Binding-site contacts:
Ligand atom C7 contacts residue ASN69 of chain 5.D at 3.8 Å.
Ligand atom N2 contacts residue VAL31 of chain 5.D at 4.0 Å.
Ligand atom C3 contacts residue VAL31 of chain 5.D at 3.0 Å (hydrophobic).
Ligand atom O5 contacts residue ASN69 of chain 5.D at 2.8 Å (h-bond).
Ligand atom C6 contacts residue NAG1 of chain 5.X at 4.3 Å.
Ligand atom C6 contacts residue MET33 of chain 5.D at 3.5 Å (hydrophobic).
Ligand atom O3 contacts residue NAG1 of chain 5.X at 2.6 Å (h-bond).
Ligand atom C7 contacts residue SER70 of chain 5.D at 4.4 Å.
Ligand atom C5 contacts residue MET33 of chain 5.D at 3.7 Å (hydrophobic).
Ligand atom C3 contacts residue NAG1 of chain 5.X at 3.7 Å.
Ligand atom C5 contacts residue VAL31 of chain 5.D at 4.2 Å (hydrophobic).
Ligand atom C2 contacts residue VAL31 of chain 5.D at 4.0 Å (hydrophobic).
Ligand atom O1 contacts residue MET33 of chain 5.D at 3.9 Å.
Ligand atom N2 contacts residue ASN69 of chain 5.D at 4.3 Å.
Ligand atom O4 contacts residue VAL31 of chain 5.D at 3.3 Å.
Ligand atom C6 contacts residue ASN69 of chain 5.D at 4.4 Å.
Ligand atom O3 contacts residue VAL31 of chain 5.D at 3.6 Å.
Ligand atom O5 contacts residue MET33 of chain 5.D at 4.2 Å.
Ligand atom C5 contacts residue ASN69 of chain 5.D at 3.7 Å.
Ligand atom C4 contacts residue VAL31 of chain 5.D at 3.8 Å (hydrophobic).
Ligand atom C4 contacts residue NAG1 of chain 5.X at 3.2 Å.
Ligand atom C1 contacts residue ASN69 of chain 5.D at 2.7 Å.
Ligand atom O6 contacts residue NAG1 of chain 5.X at 3.0 Å.
Ligand atom O7 contacts residue ASN69 of chain 5.D at 3.8 Å.
Ligand atom O1 contacts residue VAL31 of chain 5.D at 3.4 Å (h-bond).
Ligand atom C6 contacts residue LEU24 of chain 5.D at 4.5 Å (hydrophobic).
Ligand atom C8 contacts residue ASN69 of chain 5.D at 3.4 Å.
Ligand atom O1 contacts residue ASN69 of chain 5.D at 2.1 Å (h-bond).
Ligand atom C5 contacts residue NAG1 of chain 5.X at 4.4 Å.
Ligand atom O1 contacts residue SER70 of chain 5.D at 4.2 Å.
Ligand atom C8 contacts residue ARG57 of chain 5.D at 4.2 Å.
Ligand atom O4 contacts residue NAG1 of chain 5.X at 3.0 Å.
Ligand atom C1 contacts residue VAL31 of chain 5.D at 4.3 Å (hydrophobic).
Ligand atom C2 contacts residue ASN69 of chain 5.D at 4.2 Å.
Ligand atom C8 contacts residue SER70 of chain 5.D at 3.7 Å.

Sequence of chain 5.D:
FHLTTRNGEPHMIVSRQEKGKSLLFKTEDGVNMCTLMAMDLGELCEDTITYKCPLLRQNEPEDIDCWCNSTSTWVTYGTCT

The small molecule below binds the protein below.
Small molecule (SMILES): CC(=O)N[C@@H]1[C@@H](O)[C@H](O)[C@@H](CO)O[C@H]1O